Sequence of chain 1.C:
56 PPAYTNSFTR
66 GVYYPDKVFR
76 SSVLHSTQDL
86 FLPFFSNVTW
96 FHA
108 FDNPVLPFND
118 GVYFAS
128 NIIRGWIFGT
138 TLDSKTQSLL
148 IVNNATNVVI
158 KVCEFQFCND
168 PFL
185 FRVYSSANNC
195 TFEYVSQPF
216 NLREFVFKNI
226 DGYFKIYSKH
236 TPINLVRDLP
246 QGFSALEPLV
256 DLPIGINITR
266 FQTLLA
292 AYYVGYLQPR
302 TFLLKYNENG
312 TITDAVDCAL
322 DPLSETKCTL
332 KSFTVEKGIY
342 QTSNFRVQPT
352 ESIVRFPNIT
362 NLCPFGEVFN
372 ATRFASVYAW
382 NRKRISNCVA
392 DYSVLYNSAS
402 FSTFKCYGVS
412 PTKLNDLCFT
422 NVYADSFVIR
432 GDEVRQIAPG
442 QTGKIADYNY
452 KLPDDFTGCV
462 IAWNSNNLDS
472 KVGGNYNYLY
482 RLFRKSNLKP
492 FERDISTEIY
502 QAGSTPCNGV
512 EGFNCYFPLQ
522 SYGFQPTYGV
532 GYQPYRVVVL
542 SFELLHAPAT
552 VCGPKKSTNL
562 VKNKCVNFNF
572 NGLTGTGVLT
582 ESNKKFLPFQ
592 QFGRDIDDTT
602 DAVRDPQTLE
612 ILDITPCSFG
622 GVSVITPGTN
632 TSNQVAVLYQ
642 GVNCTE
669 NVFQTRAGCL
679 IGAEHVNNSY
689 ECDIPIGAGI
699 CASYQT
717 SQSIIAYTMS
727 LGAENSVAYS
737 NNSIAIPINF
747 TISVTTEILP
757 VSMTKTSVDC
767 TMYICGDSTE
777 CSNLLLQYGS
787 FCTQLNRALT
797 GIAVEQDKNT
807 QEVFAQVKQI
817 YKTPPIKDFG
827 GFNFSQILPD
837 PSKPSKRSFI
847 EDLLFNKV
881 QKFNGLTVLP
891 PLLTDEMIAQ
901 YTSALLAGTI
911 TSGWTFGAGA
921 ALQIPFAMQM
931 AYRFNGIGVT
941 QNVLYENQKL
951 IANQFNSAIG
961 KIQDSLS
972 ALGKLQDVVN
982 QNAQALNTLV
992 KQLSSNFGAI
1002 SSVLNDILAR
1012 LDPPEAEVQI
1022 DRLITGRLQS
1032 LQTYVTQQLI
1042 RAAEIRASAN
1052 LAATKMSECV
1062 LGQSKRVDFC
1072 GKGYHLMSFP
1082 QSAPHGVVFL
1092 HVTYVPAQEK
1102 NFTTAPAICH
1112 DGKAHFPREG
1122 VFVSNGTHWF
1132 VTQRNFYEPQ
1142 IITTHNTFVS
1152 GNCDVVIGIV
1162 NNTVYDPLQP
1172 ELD

Binding-site contacts:
Ligand atom C8 contacts residue PHE1131 of chain 1.C at 4.1 Å (hydrophobic).
Ligand atom C3 contacts residue ASN1126 of chain 1.C at 3.8 Å.
Ligand atom C7 contacts residue ASN1126 of chain 1.C at 4.1 Å.
Ligand atom C4 contacts residue ASN1126 of chain 1.C at 4.3 Å.
Ligand atom C2 contacts residue THR1128 of chain 1.C at 3.7 Å.
Ligand atom C3 contacts residue THR1128 of chain 1.C at 3.9 Å.
Ligand atom C5 contacts residue THR1128 of chain 1.C at 3.2 Å.
Ligand atom N2 contacts residue ASN1126 of chain 1.C at 2.9 Å (h-bond).
Ligand atom C8 contacts residue PRO1140 of chain 1.C at 4.2 Å (hydrophobic).
Ligand atom C1 contacts residue THR1128 of chain 1.C at 3.8 Å.
Ligand atom C1 contacts residue ASN1126 of chain 1.C at 1.4 Å.
Ligand atom N2 contacts residue PHE1131 of chain 1.C at 4.5 Å.
Ligand atom O6 contacts residue THR1128 of chain 1.C at 2.6 Å (h-bond).
Ligand atom C6 contacts residue THR1128 of chain 1.C at 3.2 Å.
Ligand atom C5 contacts residue ASN1126 of chain 1.C at 3.7 Å.
Ligand atom O5 contacts residue THR1128 of chain 1.C at 2.9 Å (h-bond).
Ligand atom O4 contacts residue THR1128 of chain 1.C at 4.2 Å.
Ligand atom O5 contacts residue ASN1126 of chain 1.C at 2.4 Å (h-bond).
Ligand atom C2 contacts residue ASN1126 of chain 1.C at 2.5 Å.
Ligand atom O3 contacts residue THR1128 of chain 1.C at 4.4 Å.
Ligand atom C7 contacts residue PHE1131 of chain 1.C at 3.7 Å (hydrophobic).
Ligand atom C4 contacts residue THR1128 of chain 1.C at 3.1 Å.
Ligand atom C8 contacts residue TYR1138 of chain 1.C at 3.8 Å (hydrophobic).
Ligand atom O7 contacts residue PHE1131 of chain 1.C at 3.0 Å.

The small molecule below binds the protein below.
Small molecule (SMILES): CC(=O)N[C@@H]1[C@@H](O)[C@H](O)[C@@H](CO)O[C@H]1O